Sequence of chain 3.A:
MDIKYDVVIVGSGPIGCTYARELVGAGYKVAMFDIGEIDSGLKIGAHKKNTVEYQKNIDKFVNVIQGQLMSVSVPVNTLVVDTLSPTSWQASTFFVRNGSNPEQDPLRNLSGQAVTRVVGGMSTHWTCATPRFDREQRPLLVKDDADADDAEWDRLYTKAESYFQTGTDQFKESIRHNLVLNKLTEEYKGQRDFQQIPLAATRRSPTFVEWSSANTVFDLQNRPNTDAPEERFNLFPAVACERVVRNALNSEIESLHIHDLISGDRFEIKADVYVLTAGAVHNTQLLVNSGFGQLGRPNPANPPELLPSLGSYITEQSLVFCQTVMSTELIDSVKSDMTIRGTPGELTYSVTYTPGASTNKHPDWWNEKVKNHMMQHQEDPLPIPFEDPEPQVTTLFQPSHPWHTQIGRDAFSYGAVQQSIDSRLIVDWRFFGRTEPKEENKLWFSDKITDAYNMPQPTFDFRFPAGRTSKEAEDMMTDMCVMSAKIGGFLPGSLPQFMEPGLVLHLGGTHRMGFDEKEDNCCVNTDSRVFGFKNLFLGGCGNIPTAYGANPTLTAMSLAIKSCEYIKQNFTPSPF

Binding-site contacts:
Ligand atom C6 contacts residue VAL546 of chain 3.A at 3.8 Å (hydrophobic).
Ligand atom C3 contacts residue HIS548 of chain 3.A at 3.7 Å.
Ligand atom C1 contacts residue ASP452 of chain 3.A at 3.2 Å.
Ligand atom O1 contacts residue FDA1 of chain 3.B at 4.1 Å.
Ligand atom C1 contacts residue PHE474 of chain 3.A at 4.1 Å (hydrophobic).
Ligand atom C6 contacts residue LEU545 of chain 3.A at 3.6 Å (hydrophobic).
Ligand atom C1 contacts residue THR169 of chain 3.A at 4.0 Å.
Ligand atom O1 contacts residue THR169 of chain 3.A at 2.7 Å (h-bond).
Ligand atom O3 contacts residue ASN593 of chain 3.A at 3.2 Å (h-bond).
Ligand atom O4 contacts residue VAL546 of chain 3.A at 2.6 Å (h-bond).
Ligand atom O6 contacts residue TYR456 of chain 3.A at 2.2 Å (h-bond).
Ligand atom O6 contacts residue ARG472 of chain 3.A at 4.1 Å.
Ligand atom O5 contacts residue ARG472 of chain 3.A at 3.7 Å.
Ligand atom C4 contacts residue FDA1 of chain 3.B at 3.6 Å.
Ligand atom O4 contacts residue PHE474 of chain 3.A at 3.5 Å.
Ligand atom C1 contacts residue ARG472 of chain 3.A at 3.9 Å.
Ligand atom C2 contacts residue ASN593 of chain 3.A at 3.9 Å.
Ligand atom O5 contacts residue TYR456 of chain 3.A at 3.7 Å.
Ligand atom O1 contacts residue ASP452 of chain 3.A at 2.4 Å (salt-bridge).
Ligand atom C3 contacts residue FDA1 of chain 3.B at 3.0 Å.
Ligand atom O6 contacts residue LEU361 of chain 3.A at 4.2 Å.
Ligand atom C6 contacts residue TYR456 of chain 3.A at 3.5 Å (hydrophobic).
Ligand atom C6 contacts residue PHE454 of chain 3.A at 3.9 Å (hydrophobic).
Ligand atom F2 contacts residue GLN448 of chain 3.A at 2.8 Å.
Ligand atom C2 contacts residue GLN448 of chain 3.A at 3.6 Å.
Ligand atom C2 contacts residue PHE474 of chain 3.A at 3.7 Å (hydrophobic).
Ligand atom C4 contacts residue HIS548 of chain 3.A at 4.0 Å.
Ligand atom C5 contacts residue FDA1 of chain 3.B at 3.9 Å.
Ligand atom C4 contacts residue VAL546 of chain 3.A at 3.2 Å (hydrophobic).
Ligand atom O3 contacts residue HIS548 of chain 3.A at 2.6 Å (h-bond).
Ligand atom F2 contacts residue THR169 of chain 3.A at 3.6 Å.
Ligand atom O5 contacts residue ASP452 of chain 3.A at 4.2 Å.
Ligand atom C2 contacts residue FDA1 of chain 3.B at 4.0 Å.
Ligand atom F2 contacts residue ASN593 of chain 3.A at 3.2 Å.
Ligand atom F2 contacts residue FDA1 of chain 3.B at 3.2 Å.
Ligand atom C1 contacts residue GLN448 of chain 3.A at 4.0 Å.
Ligand atom O4 contacts residue HIS548 of chain 3.A at 3.5 Å (h-bond).
Ligand atom O6 contacts residue PHE454 of chain 3.A at 3.4 Å.
Ligand atom O3 contacts residue FDA1 of chain 3.B at 2.9 Å (h-bond).
Ligand atom C5 contacts residue VAL546 of chain 3.A at 4.1 Å (hydrophobic).

A protein and the small-molecule ligand that binds it are described below.
Small molecule (SMILES): OC[C@H]1O[C@H](O)[C@H](F)[C@@H](O)[C@H]1O